A protein and the small-molecule ligand that binds it are described below.
Small molecule (SMILES): Nc1ccn([C@H]2C[C@H](O)[C@@H](COP(=O)(O)O)O2)c(=O)n1

Binding-site contacts:
Ligand atom N4 contacts residue ASP199 of chain 36.A at 4.0 Å.
Ligand atom C2' contacts residue TRP201 of chain 36.A at 3.6 Å (hydrophobic).
Ligand atom C1' contacts residue TRP201 of chain 36.A at 4.5 Å (hydrophobic).
Ligand atom O2 contacts residue TRP201 of chain 36.A at 4.3 Å.
Ligand atom OP1 contacts residue PRO423 of chain 36.A at 3.6 Å.
Ligand atom C4' contacts residue TRP201 of chain 36.A at 4.3 Å (hydrophobic).
Ligand atom C1' contacts residue LYS682 of chain 36.A at 4.5 Å.
Ligand atom C2 contacts residue TRP201 of chain 36.A at 3.9 Å (hydrophobic).
Ligand atom C5 contacts residue TRP201 of chain 36.A at 3.4 Å (hydrophobic).
Ligand atom O5' contacts residue TRP201 of chain 36.A at 3.6 Å.
Ligand atom C2' contacts residue LYS682 of chain 36.A at 3.6 Å.
Ligand atom N3 contacts residue TRP201 of chain 36.A at 3.6 Å.
Ligand atom N4 contacts residue TRP201 of chain 36.A at 3.8 Å.
Ligand atom C5' contacts residue TRP201 of chain 36.A at 3.5 Å (hydrophobic).
Ligand atom N4 contacts residue GLY198 of chain 36.A at 3.8 Å.
Ligand atom C3' contacts residue TRP201 of chain 36.A at 4.1 Å (hydrophobic).
Ligand atom O4' contacts residue TRP201 of chain 36.A at 4.5 Å.
Ligand atom O2 contacts residue LEU197 of chain 36.A at 4.0 Å.
Ligand atom O3' contacts residue LYS682 of chain 36.A at 3.1 Å (salt-bridge).
Ligand atom C6 contacts residue TRP201 of chain 36.A at 3.5 Å (hydrophobic).
Ligand atom N1 contacts residue TRP201 of chain 36.A at 4.0 Å.
Ligand atom C3' contacts residue LYS682 of chain 36.A at 3.8 Å.
Ligand atom O2 contacts residue LYS682 of chain 36.A at 4.2 Å.
Ligand atom C4 contacts residue TRP201 of chain 36.A at 3.3 Å (hydrophobic).

Sequence of chain 36.A:
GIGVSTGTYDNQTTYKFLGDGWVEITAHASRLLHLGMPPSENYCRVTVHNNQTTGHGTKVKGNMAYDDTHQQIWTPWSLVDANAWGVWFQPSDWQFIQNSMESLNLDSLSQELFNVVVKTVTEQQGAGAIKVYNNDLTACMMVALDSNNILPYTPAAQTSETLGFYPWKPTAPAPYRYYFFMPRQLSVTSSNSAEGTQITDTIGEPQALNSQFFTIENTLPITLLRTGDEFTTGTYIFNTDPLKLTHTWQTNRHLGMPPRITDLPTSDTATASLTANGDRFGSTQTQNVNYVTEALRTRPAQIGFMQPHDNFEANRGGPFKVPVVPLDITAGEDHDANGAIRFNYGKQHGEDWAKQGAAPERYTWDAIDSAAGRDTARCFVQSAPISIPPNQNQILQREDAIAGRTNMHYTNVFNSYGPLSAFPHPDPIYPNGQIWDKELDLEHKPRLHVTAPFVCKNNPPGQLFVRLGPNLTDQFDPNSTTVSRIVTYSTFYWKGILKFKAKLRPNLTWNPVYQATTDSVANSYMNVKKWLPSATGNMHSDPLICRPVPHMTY